Sequence of chain 1.B:
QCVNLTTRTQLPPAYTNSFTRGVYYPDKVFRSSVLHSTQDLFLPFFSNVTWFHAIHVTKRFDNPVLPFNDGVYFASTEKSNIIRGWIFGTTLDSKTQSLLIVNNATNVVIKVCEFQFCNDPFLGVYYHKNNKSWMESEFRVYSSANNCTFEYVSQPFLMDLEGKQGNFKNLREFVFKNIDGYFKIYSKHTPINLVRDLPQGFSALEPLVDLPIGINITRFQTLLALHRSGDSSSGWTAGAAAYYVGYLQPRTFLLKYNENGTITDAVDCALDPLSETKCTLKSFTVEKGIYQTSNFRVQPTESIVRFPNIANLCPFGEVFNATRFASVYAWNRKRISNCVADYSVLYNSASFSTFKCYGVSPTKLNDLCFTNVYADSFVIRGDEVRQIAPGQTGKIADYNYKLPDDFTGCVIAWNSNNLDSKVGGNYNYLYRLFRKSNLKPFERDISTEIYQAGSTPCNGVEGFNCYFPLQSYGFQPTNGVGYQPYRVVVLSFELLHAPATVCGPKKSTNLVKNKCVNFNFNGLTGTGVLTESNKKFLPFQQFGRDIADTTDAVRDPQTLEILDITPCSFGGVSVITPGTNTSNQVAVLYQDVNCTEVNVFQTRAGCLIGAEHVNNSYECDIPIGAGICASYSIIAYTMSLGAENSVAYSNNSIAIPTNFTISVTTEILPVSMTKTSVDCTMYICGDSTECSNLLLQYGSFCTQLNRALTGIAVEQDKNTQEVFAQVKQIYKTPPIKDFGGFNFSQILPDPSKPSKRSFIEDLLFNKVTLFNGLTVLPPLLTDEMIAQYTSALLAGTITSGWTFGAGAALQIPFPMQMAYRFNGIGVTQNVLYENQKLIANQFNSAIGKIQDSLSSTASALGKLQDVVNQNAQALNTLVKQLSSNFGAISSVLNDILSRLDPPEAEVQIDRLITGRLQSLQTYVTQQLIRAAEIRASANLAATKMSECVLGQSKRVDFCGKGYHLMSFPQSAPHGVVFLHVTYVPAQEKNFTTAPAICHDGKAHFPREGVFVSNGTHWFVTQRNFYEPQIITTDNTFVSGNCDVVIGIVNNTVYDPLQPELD

Binding-site contacts:
Ligand atom O6 contacts residue PHE464 of chain 1.A at 3.9 Å.
Ligand atom O5 contacts residue ASN165 of chain 1.B at 2.4 Å (h-bond).
Ligand atom C8 contacts residue ASN164 of chain 1.B at 4.3 Å.
Ligand atom C1 contacts residue ASN165 of chain 1.B at 1.4 Å.
Ligand atom C7 contacts residue ASN164 of chain 1.B at 4.0 Å.
Ligand atom C5 contacts residue ASN165 of chain 1.B at 3.7 Å.
Ligand atom C8 contacts residue ASN165 of chain 1.B at 4.4 Å.
Ligand atom N2 contacts residue ASN165 of chain 1.B at 2.7 Å (h-bond).
Ligand atom C8 contacts residue GLU132 of chain 1.B at 4.4 Å.
Ligand atom O6 contacts residue LYS462 of chain 1.A at 3.3 Å (salt-bridge).
Ligand atom C4 contacts residue ASN165 of chain 1.B at 4.2 Å.
Ligand atom O7 contacts residue ASN164 of chain 1.B at 3.3 Å.
Ligand atom O7 contacts residue ASN165 of chain 1.B at 3.7 Å.
Ligand atom C6 contacts residue LYS462 of chain 1.A at 4.2 Å.
Ligand atom C2 contacts residue ASN165 of chain 1.B at 2.3 Å.
Ligand atom C3 contacts residue ASN165 of chain 1.B at 3.7 Å.
Ligand atom C6 contacts residue PHE464 of chain 1.A at 4.5 Å (hydrophobic).
Ligand atom C7 contacts residue ASN165 of chain 1.B at 3.4 Å.

A small-molecule ligand and the protein it binds are described below.
Small molecule (SMILES): CC(=O)N[C@@H]1[C@@H](O)[C@H](O)[C@@H](CO)O[C@H]1O

Sequence of chain 1.A:
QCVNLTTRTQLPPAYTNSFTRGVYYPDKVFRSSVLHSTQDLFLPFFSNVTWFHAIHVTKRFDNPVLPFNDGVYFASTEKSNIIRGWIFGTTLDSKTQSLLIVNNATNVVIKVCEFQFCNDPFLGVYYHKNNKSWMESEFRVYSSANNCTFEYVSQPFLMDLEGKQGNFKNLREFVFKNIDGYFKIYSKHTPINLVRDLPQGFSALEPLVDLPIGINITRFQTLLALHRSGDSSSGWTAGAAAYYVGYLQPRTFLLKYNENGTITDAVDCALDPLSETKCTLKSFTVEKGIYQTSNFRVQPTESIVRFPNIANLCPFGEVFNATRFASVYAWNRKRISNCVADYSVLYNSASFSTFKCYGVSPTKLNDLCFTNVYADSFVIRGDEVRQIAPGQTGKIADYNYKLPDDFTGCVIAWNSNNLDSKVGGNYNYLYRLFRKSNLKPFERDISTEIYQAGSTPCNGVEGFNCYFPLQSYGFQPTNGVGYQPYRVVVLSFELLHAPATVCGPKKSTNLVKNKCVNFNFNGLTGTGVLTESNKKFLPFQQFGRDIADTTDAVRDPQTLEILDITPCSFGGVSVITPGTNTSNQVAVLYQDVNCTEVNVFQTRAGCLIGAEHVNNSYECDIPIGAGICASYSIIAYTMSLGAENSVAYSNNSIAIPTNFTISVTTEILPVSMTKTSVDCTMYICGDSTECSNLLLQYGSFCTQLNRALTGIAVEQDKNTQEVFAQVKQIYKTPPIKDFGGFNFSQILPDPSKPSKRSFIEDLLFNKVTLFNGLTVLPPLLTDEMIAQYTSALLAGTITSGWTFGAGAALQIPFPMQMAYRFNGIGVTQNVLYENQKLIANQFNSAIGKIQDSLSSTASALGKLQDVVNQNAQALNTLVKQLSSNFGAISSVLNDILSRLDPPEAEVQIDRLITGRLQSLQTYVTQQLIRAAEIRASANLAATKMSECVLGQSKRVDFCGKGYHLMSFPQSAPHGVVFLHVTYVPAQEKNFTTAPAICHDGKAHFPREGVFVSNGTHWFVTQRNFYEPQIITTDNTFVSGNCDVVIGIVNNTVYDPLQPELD